Sequence of chain 2.A:
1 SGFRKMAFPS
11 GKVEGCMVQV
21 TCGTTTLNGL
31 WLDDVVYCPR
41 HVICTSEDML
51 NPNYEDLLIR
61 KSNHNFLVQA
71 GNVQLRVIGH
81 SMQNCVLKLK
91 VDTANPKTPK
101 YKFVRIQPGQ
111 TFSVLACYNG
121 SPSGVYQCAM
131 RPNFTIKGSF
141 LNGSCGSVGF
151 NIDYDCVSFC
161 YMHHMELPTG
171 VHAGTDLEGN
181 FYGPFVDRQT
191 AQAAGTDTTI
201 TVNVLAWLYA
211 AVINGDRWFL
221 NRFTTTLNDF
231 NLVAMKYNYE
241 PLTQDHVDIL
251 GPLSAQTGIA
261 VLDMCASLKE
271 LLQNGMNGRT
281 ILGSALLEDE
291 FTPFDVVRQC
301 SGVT

Sequence of chain 1.A:
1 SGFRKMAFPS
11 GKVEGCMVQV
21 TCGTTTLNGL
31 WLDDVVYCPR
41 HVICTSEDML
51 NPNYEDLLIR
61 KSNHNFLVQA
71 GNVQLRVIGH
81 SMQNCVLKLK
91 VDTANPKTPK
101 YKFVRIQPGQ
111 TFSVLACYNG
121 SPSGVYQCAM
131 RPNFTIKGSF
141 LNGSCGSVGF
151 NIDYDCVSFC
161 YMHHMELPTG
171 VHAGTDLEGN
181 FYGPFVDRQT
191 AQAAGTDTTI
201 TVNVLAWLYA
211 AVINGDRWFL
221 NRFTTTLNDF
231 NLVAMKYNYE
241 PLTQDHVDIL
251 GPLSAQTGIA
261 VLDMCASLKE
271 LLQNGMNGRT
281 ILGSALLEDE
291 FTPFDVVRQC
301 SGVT

The protein below binds the small molecule below.
Small molecule (SMILES): O=C1C[C@@](O)(C(=O)Nc2cncc3ccccc23)c2cc(Cl)ccc2N1

Binding-site contacts:
Ligand atom N2 contacts residue HIS163 of chain 1.A at 2.6 Å (h-bond).
Ligand atom CL contacts residue ASP187 of chain 1.A at 3.4 Å.
Ligand atom O contacts residue CYS145 of chain 1.A at 3.9 Å.
Ligand atom C14 contacts residue ASN142 of chain 1.A at 3.9 Å.
Ligand atom C15 contacts residue ASN142 of chain 1.A at 3.8 Å.
Ligand atom C14 contacts residue GLU166 of chain 1.A at 3.5 Å.
Ligand atom N1 contacts residue CYS145 of chain 1.A at 3.3 Å (h-bond).
Ligand atom CL contacts residue ARG188 of chain 1.A at 3.9 Å.
Ligand atom C11 contacts residue SER144 of chain 1.A at 3.5 Å.
Ligand atom C5 contacts residue ARG188 of chain 1.A at 3.6 Å.
Ligand atom C5 contacts residue MET49 of chain 1.A at 3.8 Å (hydrophobic).
Ligand atom N2 contacts residue PHE140 of chain 1.A at 3.6 Å.
Ligand atom C12 contacts residue PHE140 of chain 1.A at 3.3 Å (hydrophobic).
Ligand atom C11 contacts residue CYS145 of chain 1.A at 3.5 Å (hydrophobic).
Ligand atom C12 contacts residue GLU166 of chain 1.A at 3.6 Å.
Ligand atom O contacts residue HIS41 of chain 1.A at 3.7 Å.
Ligand atom N2 contacts residue SER144 of chain 1.A at 3.2 Å (h-bond).
Ligand atom C17 contacts residue ASN142 of chain 1.A at 3.8 Å.
Ligand atom N2 contacts residue LEU141 of chain 1.A at 3.9 Å.
Ligand atom C5 contacts residue MET165 of chain 1.A at 3.9 Å (hydrophobic).
Ligand atom O2 contacts residue GLU166 of chain 1.A at 3.4 Å (salt-bridge).
Ligand atom C12 contacts residue HIS163 of chain 1.A at 3.7 Å.
Ligand atom C12 contacts residue LEU141 of chain 1.A at 3.8 Å (hydrophobic).
Ligand atom C13 contacts residue LEU141 of chain 1.A at 3.7 Å (hydrophobic).
Ligand atom C13 contacts residue PHE140 of chain 1.A at 3.8 Å (hydrophobic).
Ligand atom C6 contacts residue MET49 of chain 1.A at 3.4 Å (hydrophobic).
Ligand atom C5 contacts residue GLN189 of chain 1.A at 3.8 Å.
Ligand atom C13 contacts residue GLU166 of chain 1.A at 3.7 Å.
Ligand atom C10 contacts residue CYS145 of chain 1.A at 3.7 Å (hydrophobic).
Ligand atom CL contacts residue MET49 of chain 1.A at 3.5 Å.
Ligand atom C7 contacts residue MET49 of chain 1.A at 3.9 Å (hydrophobic).
Ligand atom C16 contacts residue ASN142 of chain 1.A at 3.8 Å.
Ligand atom C12 contacts residue SER144 of chain 1.A at 3.9 Å.
Ligand atom C14 contacts residue LEU141 of chain 1.A at 3.8 Å (hydrophobic).
Ligand atom C11 contacts residue HIS163 of chain 1.A at 3.1 Å.
Ligand atom C14 contacts residue PHE140 of chain 1.A at 3.5 Å (hydrophobic).
Ligand atom CL contacts residue HIS41 of chain 1.A at 3.6 Å.
Ligand atom C6 contacts residue MET165 of chain 1.A at 3.7 Å (hydrophobic).
Ligand atom O2 contacts residue MET165 of chain 1.A at 3.8 Å.
Ligand atom C4 contacts residue GLN189 of chain 1.A at 3.7 Å.